Sequence of chain 1.A:
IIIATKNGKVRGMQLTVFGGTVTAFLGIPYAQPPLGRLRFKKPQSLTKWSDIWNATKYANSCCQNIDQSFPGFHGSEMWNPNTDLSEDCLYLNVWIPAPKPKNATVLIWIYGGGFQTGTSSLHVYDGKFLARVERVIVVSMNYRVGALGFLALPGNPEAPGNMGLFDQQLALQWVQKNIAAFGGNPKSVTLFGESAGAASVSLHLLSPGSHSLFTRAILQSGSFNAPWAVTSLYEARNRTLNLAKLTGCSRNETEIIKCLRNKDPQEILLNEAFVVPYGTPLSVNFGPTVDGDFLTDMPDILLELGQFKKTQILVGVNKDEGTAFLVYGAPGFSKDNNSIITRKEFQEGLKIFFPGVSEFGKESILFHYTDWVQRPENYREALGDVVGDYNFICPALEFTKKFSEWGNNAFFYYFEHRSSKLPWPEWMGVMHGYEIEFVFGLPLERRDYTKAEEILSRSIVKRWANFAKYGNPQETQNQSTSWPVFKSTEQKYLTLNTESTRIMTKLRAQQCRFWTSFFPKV

Binding-site contacts:
Ligand atom O5 contacts residue ASN57 of chain 1.A at 2.3 Å (h-bond).
Ligand atom N2 contacts residue ASN57 of chain 1.A at 2.8 Å (h-bond).
Ligand atom C5 contacts residue ARG14 of chain 1.A at 3.5 Å.
Ligand atom C2 contacts residue ASN57 of chain 1.A at 2.4 Å.
Ligand atom C7 contacts residue ASN57 of chain 1.A at 3.6 Å.
Ligand atom C6 contacts residue ARG14 of chain 1.A at 4.3 Å.
Ligand atom C1 contacts residue ASN57 of chain 1.A at 1.4 Å.
Ligand atom C4 contacts residue ASN57 of chain 1.A at 4.2 Å.
Ligand atom C3 contacts residue ASN57 of chain 1.A at 3.7 Å.
Ligand atom C1 contacts residue ARG14 of chain 1.A at 2.9 Å.
Ligand atom O7 contacts residue ASN57 of chain 1.A at 4.0 Å.
Ligand atom C2 contacts residue ARG14 of chain 1.A at 4.2 Å.
Ligand atom O5 contacts residue ARG14 of chain 1.A at 3.0 Å (salt-bridge).
Ligand atom C5 contacts residue ASN57 of chain 1.A at 3.6 Å.

A small-molecule ligand and the protein it binds are described below.
Small molecule (SMILES): CC(=O)N[C@@H]1[C@@H](O)[C@H](O)[C@@H](CO)O[C@H]1O